Sequence of chain 1.A:
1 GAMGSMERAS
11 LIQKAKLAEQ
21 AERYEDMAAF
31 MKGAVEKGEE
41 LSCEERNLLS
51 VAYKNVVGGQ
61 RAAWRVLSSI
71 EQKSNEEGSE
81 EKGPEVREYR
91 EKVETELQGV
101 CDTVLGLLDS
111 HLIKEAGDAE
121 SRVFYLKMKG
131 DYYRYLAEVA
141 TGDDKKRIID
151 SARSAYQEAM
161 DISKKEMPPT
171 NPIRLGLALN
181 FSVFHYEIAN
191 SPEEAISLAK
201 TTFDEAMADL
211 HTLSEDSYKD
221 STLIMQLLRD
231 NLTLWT

Sequence of chain 1.B:
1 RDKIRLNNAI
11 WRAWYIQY

Binding-site contacts:
Ligand atom C12 contacts residue LEU227 of chain 1.A at 3.9 Å (hydrophobic).
Ligand atom C15 contacts residue LEU227 of chain 1.A at 3.7 Å (hydrophobic).
Ligand atom C16 contacts residue LEU227 of chain 1.A at 3.8 Å (hydrophobic).
Ligand atom C5 contacts residue LYS54 of chain 1.A at 3.6 Å.
Ligand atom C2 contacts residue ASN8 of chain 1.B at 3.8 Å.
Ligand atom O5 contacts residue ARG12 of chain 1.B at 2.9 Å (salt-bridge).
Ligand atom C9 contacts residue ASN8 of chain 1.B at 3.6 Å.
Ligand atom C16 contacts residue ILE4 of chain 1.B at 3.9 Å (hydrophobic).
Ligand atom C7 contacts residue ARG61 of chain 1.A at 3.0 Å.
Ligand atom P1 contacts residue ARG61 of chain 1.A at 3.8 Å.
Ligand atom P1 contacts residue ARG12 of chain 1.B at 3.9 Å.
Ligand atom C3 contacts residue ARG61 of chain 1.A at 3.8 Å.
Ligand atom F1 contacts residue LYS54 of chain 1.A at 3.9 Å.
Ligand atom N1 contacts residue ASN8 of chain 1.B at 3.3 Å (h-bond).
Ligand atom O2 contacts residue ARG12 of chain 1.B at 3.4 Å (salt-bridge).
Ligand atom P1 contacts residue ARG134 of chain 1.A at 3.8 Å.
Ligand atom O5 contacts residue ARG61 of chain 1.A at 3.0 Å (salt-bridge).
Ligand atom C4 contacts residue TRP11 of chain 1.B at 3.6 Å (hydrophobic).
Ligand atom O1 contacts residue ASN8 of chain 1.B at 3.2 Å.
Ligand atom F2 contacts residue LYS54 of chain 1.A at 3.2 Å.
Ligand atom C15 contacts residue ILE4 of chain 1.B at 3.9 Å (hydrophobic).
Ligand atom N1 contacts residue ARG12 of chain 1.B at 3.9 Å.
Ligand atom O1 contacts residue ASN7 of chain 1.B at 3.3 Å (h-bond).
Ligand atom C14 contacts residue LEU227 of chain 1.A at 3.7 Å (hydrophobic).
Ligand atom C7 contacts residue TYR135 of chain 1.A at 3.5 Å (hydrophobic).
Ligand atom C2 contacts residue ARG12 of chain 1.B at 3.6 Å.
Ligand atom O4 contacts residue ARG12 of chain 1.B at 3.0 Å (salt-bridge).
Ligand atom C1 contacts residue ASN8 of chain 1.B at 3.3 Å.
Ligand atom C11 contacts residue LEU227 of chain 1.A at 3.9 Å (hydrophobic).
Ligand atom O3 contacts residue TYR135 of chain 1.A at 2.6 Å (h-bond).
Ligand atom O2 contacts residue TRP11 of chain 1.B at 3.7 Å.
Ligand atom C2 contacts residue TRP11 of chain 1.B at 3.4 Å (hydrophobic).
Ligand atom P1 contacts residue TYR135 of chain 1.A at 3.9 Å.
Ligand atom C13 contacts residue LEU227 of chain 1.A at 3.9 Å (hydrophobic).
Ligand atom O5 contacts residue ARG134 of chain 1.A at 2.9 Å (salt-bridge).
Ligand atom C6 contacts residue ARG61 of chain 1.A at 3.5 Å.
Ligand atom C6 contacts residue LYS54 of chain 1.A at 3.7 Å.
Ligand atom O3 contacts residue ARG134 of chain 1.A at 2.9 Å (salt-bridge).
Ligand atom C5 contacts residue ARG61 of chain 1.A at 4.0 Å.
Ligand atom C8 contacts residue ARG61 of chain 1.A at 3.1 Å.

A small-molecule ligand and the protein it binds are described below.
Small molecule (SMILES): O=C(COc1ccccc1P(=O)(O)O)NCC(F)(F)c1ccccc1